This protein binds this small molecule.
Small molecule (SMILES): O=C(NC(=O)c1cc2ccccc2[nH]1)N[C@@H]1O[C@H](CO)[C@@H](O)[C@H](O)[C@H]1O

Binding-site contacts:
Ligand atom O6' contacts residue ASN485 of chain 1.A at 2.8 Å (h-bond).
Ligand atom C7 contacts residue GLU89 of chain 1.A at 3.4 Å.
Ligand atom C12 contacts residue HIS342 of chain 1.A at 3.5 Å.
Ligand atom O5' contacts residue LEU137 of chain 1.A at 3.5 Å (h-bond).
Ligand atom O5' contacts residue HIS378 of chain 1.A at 3.7 Å.
Ligand atom C12 contacts residue ALA384 of chain 1.A at 3.5 Å (hydrophobic).
Ligand atom O4' contacts residue ASN485 of chain 1.A at 3.5 Å (h-bond).
Ligand atom C11 contacts residue HIS342 of chain 1.A at 3.7 Å.
Ligand atom C2' contacts residue HIS378 of chain 1.A at 3.5 Å.
Ligand atom C4' contacts residue GLY676 of chain 1.A at 3.8 Å.
Ligand atom O3' contacts residue GLU673 of chain 1.A at 2.8 Å (salt-bridge).
Ligand atom C6' contacts residue GLY136 of chain 1.A at 3.7 Å.
Ligand atom C6' contacts residue ASN485 of chain 1.A at 3.3 Å.
Ligand atom C5' contacts residue GLY136 of chain 1.A at 3.7 Å.
Ligand atom O4' contacts residue SER675 of chain 1.A at 3.6 Å.
Ligand atom C2 contacts residue SO41 of chain 1.E at 3.8 Å.
Ligand atom C8 contacts residue ASN283 of chain 1.A at 3.7 Å.
Ligand atom C2 contacts residue LEU137 of chain 1.A at 3.5 Å (hydrophobic).
Ligand atom O6' contacts residue VAL456 of chain 1.A at 3.8 Å.
Ligand atom O3' contacts residue GLY676 of chain 1.A at 3.2 Å (h-bond).
Ligand atom C16 contacts residue HIS342 of chain 1.A at 3.6 Å.
Ligand atom O2 contacts residue LEU137 of chain 1.A at 2.9 Å (h-bond).
Ligand atom O3' contacts residue SER675 of chain 1.A at 3.1 Å (h-bond).
Ligand atom O4' contacts residue GLY676 of chain 1.A at 2.9 Å (h-bond).
Ligand atom O2 contacts residue GLY136 of chain 1.A at 3.5 Å (h-bond).
Ligand atom C7 contacts residue ASP284 of chain 1.A at 3.7 Å.
Ligand atom N3 contacts residue SO41 of chain 1.E at 3.7 Å.
Ligand atom O6' contacts residue HIS378 of chain 1.A at 2.7 Å (h-bond).
Ligand atom C11 contacts residue ALA384 of chain 1.A at 3.6 Å (hydrophobic).
Ligand atom C6' contacts residue HIS378 of chain 1.A at 3.5 Å.
Ligand atom C5' contacts residue LEU137 of chain 1.A at 3.7 Å (hydrophobic).
Ligand atom O2' contacts residue GLU673 of chain 1.A at 3.1 Å (salt-bridge).
Ligand atom C10 contacts residue ASN283 of chain 1.A at 3.8 Å.
Ligand atom C3' contacts residue GLU673 of chain 1.A at 3.4 Å.
Ligand atom O3' contacts residue ALA674 of chain 1.A at 3.4 Å (h-bond).
Ligand atom O2' contacts residue SO41 of chain 1.E at 3.2 Å (h-bond).
Ligand atom C9 contacts residue ASN283 of chain 1.A at 3.3 Å.
Ligand atom O2' contacts residue TYR574 of chain 1.A at 3.1 Å (h-bond).
Ligand atom N1 contacts residue SO41 of chain 1.E at 3.3 Å (h-bond).
Ligand atom N3 contacts residue LEU137 of chain 1.A at 3.8 Å.

Sequence of chain 1.A:
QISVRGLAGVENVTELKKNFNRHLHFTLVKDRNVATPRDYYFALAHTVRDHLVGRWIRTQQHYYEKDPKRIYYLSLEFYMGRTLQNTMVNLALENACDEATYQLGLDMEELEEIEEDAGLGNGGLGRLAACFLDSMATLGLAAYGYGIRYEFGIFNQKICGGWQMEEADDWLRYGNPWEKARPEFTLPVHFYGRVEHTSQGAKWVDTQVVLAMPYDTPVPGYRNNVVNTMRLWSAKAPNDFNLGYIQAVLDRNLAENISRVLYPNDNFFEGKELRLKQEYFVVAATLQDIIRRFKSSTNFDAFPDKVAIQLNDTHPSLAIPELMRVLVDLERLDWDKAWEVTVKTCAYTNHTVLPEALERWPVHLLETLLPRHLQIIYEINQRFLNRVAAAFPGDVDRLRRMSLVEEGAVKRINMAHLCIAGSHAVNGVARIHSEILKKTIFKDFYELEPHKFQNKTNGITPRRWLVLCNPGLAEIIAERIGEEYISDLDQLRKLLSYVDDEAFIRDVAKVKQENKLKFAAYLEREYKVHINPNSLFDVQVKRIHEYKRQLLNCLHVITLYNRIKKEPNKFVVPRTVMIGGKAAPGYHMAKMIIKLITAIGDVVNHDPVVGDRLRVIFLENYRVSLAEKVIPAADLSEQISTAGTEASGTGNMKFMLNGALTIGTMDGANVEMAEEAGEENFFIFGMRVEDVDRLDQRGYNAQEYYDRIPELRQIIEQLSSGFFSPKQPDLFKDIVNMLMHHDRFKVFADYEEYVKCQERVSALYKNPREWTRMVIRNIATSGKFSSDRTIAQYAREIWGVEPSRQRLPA